Sequence of chain 8.A:
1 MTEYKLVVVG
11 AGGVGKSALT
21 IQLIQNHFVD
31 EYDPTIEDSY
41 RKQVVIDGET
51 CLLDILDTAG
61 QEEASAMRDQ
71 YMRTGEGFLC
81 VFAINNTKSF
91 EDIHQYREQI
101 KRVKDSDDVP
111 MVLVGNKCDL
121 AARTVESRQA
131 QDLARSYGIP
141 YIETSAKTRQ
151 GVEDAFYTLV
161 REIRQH

Binding-site contacts:
Ligand atom N3B contacts residue MG1 of chain 8.D at 3.4 Å.
Ligand atom N7 contacts residue ASN116 of chain 8.A at 3.1 Å (h-bond).
Ligand atom O6 contacts residue LYS117 of chain 8.A at 3.4 Å.
Ligand atom O2' contacts residue PHE28 of chain 8.A at 3.3 Å.
Ligand atom O6 contacts residue ASN116 of chain 8.A at 3.3 Å (h-bond).
Ligand atom O6 contacts residue ASP119 of chain 8.A at 3.4 Å (salt-bridge).
Ligand atom C6 contacts residue ASP119 of chain 8.A at 3.5 Å.
Ligand atom O1B contacts residue VAL14 of chain 8.A at 3.3 Å (h-bond).
Ligand atom N2 contacts residue ASP119 of chain 8.A at 2.8 Å (salt-bridge).
Ligand atom C2' contacts residue VAL29 of chain 8.A at 3.5 Å (hydrophobic).
Ligand atom O2' contacts residue ASP30 of chain 8.A at 3.4 Å (salt-bridge).
Ligand atom PB contacts residue LYS16 of chain 8.A at 3.5 Å.
Ligand atom O2B contacts residue MG1 of chain 8.D at 2.1 Å.
Ligand atom O1A contacts residue ALA18 of chain 8.A at 2.9 Å (h-bond).
Ligand atom O1G contacts residue GLN61 of chain 8.A at 3.1 Å (h-bond).
Ligand atom C6 contacts residue LYS117 of chain 8.A at 3.5 Å.
Ligand atom N3B contacts residue GLY13 of chain 8.A at 3.0 Å (h-bond).
Ligand atom O1G contacts residue PRO34 of chain 8.A at 3.5 Å.
Ligand atom O3A contacts residue GLY15 of chain 8.A at 3.1 Å (h-bond).
Ligand atom O3' contacts residue ASP30 of chain 8.A at 3.0 Å (salt-bridge).
Ligand atom C8 contacts residue ALA18 of chain 8.A at 3.5 Å (hydrophobic).
Ligand atom O3G contacts residue GLY12 of chain 8.A at 3.4 Å.
Ligand atom N1 contacts residue ASP119 of chain 8.A at 2.8 Å (salt-bridge).
Ligand atom O2B contacts residue LYS16 of chain 8.A at 3.5 Å (salt-bridge).
Ligand atom O2' contacts residue VAL29 of chain 8.A at 2.7 Å (h-bond).
Ligand atom O3G contacts residue LYS16 of chain 8.A at 2.6 Å (salt-bridge).
Ligand atom O6 contacts residue ALA146 of chain 8.A at 2.9 Å (h-bond).
Ligand atom O3G contacts residue GLY60 of chain 8.A at 2.8 Å (h-bond).
Ligand atom PG contacts residue MG1 of chain 8.D at 3.2 Å.
Ligand atom O2G contacts residue MG1 of chain 8.D at 2.1 Å.
Ligand atom O1A contacts residue SER17 of chain 8.A at 3.4 Å (h-bond).
Ligand atom O2B contacts residue SER17 of chain 8.A at 3.0 Å (h-bond).
Ligand atom O6 contacts residue SER145 of chain 8.A at 3.5 Å.
Ligand atom O1B contacts residue LYS16 of chain 8.A at 2.8 Å (salt-bridge).
Ligand atom O2G contacts residue THR35 of chain 8.A at 2.8 Å (h-bond).
Ligand atom PB contacts residue MG1 of chain 8.D at 3.3 Å.
Ligand atom O4' contacts residue LYS117 of chain 8.A at 3.4 Å (salt-bridge).
Ligand atom O1A contacts residue GLY15 of chain 8.A at 3.3 Å.
Ligand atom O1B contacts residue GLY13 of chain 8.A at 3.4 Å (h-bond).
Ligand atom O1B contacts residue GLY15 of chain 8.A at 3.0 Å (h-bond).

A protein and the small-molecule ligand that binds it are described below.
Small molecule (SMILES): Nc1nc2c(ncn2[C@@H]2O[C@H](CO[P](=O)(O)O[P](=O)(O)NP(=O)(O)O)[C@@H](O)[C@H]2O)c(=O)[nH]1